Binding-site contacts:
Ligand atom O2' contacts residue ASN303 of chain 4.B at 3.7 Å.
Ligand atom O2P contacts residue GLY387 of chain 4.B at 3.4 Å (h-bond).
Ligand atom O3P contacts residue GLY366 of chain 4.B at 3.2 Å (h-bond).
Ligand atom C8 contacts residue ILE330 of chain 4.B at 3.4 Å (hydrophobic).
Ligand atom N7 contacts residue ILE330 of chain 4.B at 3.2 Å.
Ligand atom O1P contacts residue TYR411 of chain 4.B at 3.0 Å (h-bond).
Ligand atom O3P contacts residue SER327 of chain 4.B at 3.7 Å.
Ligand atom O5' contacts residue GLY365 of chain 4.B at 3.4 Å.
Ligand atom N1 contacts residue CYS331 of chain 4.B at 3.4 Å (h-bond).
Ligand atom O3' contacts residue ASP364 of chain 4.B at 2.6 Å (salt-bridge).
Ligand atom O6 contacts residue MET414 of chain 4.B at 3.6 Å.
Ligand atom N7 contacts residue MET70 of chain 4.B at 3.6 Å.
Ligand atom C5' contacts residue ASP364 of chain 4.B at 3.6 Å.
Ligand atom O5' contacts residue GLY328 of chain 4.B at 3.2 Å.
Ligand atom O3P contacts residue GLY328 of chain 4.B at 3.1 Å.
Ligand atom C3' contacts residue ASP364 of chain 4.B at 3.4 Å.
Ligand atom N7 contacts residue GLY413 of chain 4.B at 3.2 Å.
Ligand atom N7 contacts residue MET414 of chain 4.B at 3.2 Å (h-bond).
Ligand atom O1P contacts residue SER388 of chain 4.B at 3.2 Å (h-bond).
Ligand atom O3P contacts residue SER329 of chain 4.B at 3.1 Å (h-bond).
Ligand atom C5 contacts residue ILE330 of chain 4.B at 3.4 Å (hydrophobic).
Ligand atom O1P contacts residue SER329 of chain 4.B at 3.2 Å (h-bond).
Ligand atom C2' contacts residue ASP364 of chain 4.B at 3.6 Å.
Ligand atom C3' contacts residue SER68 of chain 4.B at 3.5 Å.
Ligand atom N4 contacts residue CYS331 of chain 4.B at 3.5 Å.
Ligand atom N9 contacts residue ILE330 of chain 4.B at 3.7 Å.
Ligand atom O4' contacts residue GLY328 of chain 4.B at 3.7 Å.
Ligand atom O3' contacts residue SER68 of chain 4.B at 2.5 Å (h-bond).
Ligand atom O6 contacts residue GLY442 of chain 4.B at 3.2 Å.
Ligand atom O3' contacts residue ARG322 of chain 4.B at 3.5 Å (salt-bridge).
Ligand atom C4' contacts residue ASP364 of chain 4.B at 3.2 Å.
Ligand atom O6 contacts residue GLY415 of chain 4.B at 2.7 Å (h-bond).
Ligand atom O2' contacts residue MYD1 of chain 4.H at 3.3 Å.
Ligand atom N1 contacts residue MYD1 of chain 4.H at 3.1 Å (h-bond).
Ligand atom C8 contacts residue MET70 of chain 4.B at 3.4 Å (hydrophobic).
Ligand atom C6 contacts residue GLY415 of chain 4.B at 3.6 Å.
Ligand atom O2' contacts residue ASP364 of chain 4.B at 2.5 Å (salt-bridge).
Ligand atom N1 contacts residue GLN441 of chain 4.B at 3.0 Å (h-bond).
Ligand atom O6 contacts residue GLY413 of chain 4.B at 3.4 Å.
Ligand atom O2' contacts residue ARG322 of chain 4.B at 3.5 Å (salt-bridge).

A protein and the small-molecule ligand that binds it are described below.
Small molecule (SMILES): NC(=O)c1ncn([C@@H]2O[C@H](COP(=O)(O)O)[C@@H](O)[C@H]2O)n1

Sequence of chain 4.B:
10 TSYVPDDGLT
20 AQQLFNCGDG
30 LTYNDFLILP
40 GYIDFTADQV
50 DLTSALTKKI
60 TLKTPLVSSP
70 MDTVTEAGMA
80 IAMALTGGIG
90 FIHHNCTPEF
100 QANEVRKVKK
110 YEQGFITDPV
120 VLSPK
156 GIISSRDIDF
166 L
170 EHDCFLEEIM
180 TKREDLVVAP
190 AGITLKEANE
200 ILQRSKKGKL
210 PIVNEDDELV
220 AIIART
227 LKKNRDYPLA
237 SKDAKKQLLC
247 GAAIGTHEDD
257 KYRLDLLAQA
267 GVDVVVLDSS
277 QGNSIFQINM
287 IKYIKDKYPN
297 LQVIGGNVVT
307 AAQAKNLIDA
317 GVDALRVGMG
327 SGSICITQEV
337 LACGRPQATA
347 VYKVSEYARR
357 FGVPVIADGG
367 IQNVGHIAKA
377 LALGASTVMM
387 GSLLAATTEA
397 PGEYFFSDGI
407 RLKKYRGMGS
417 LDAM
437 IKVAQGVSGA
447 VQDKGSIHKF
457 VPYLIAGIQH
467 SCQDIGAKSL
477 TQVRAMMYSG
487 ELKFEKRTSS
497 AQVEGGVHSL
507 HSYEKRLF

Sequence of chain 1.B:
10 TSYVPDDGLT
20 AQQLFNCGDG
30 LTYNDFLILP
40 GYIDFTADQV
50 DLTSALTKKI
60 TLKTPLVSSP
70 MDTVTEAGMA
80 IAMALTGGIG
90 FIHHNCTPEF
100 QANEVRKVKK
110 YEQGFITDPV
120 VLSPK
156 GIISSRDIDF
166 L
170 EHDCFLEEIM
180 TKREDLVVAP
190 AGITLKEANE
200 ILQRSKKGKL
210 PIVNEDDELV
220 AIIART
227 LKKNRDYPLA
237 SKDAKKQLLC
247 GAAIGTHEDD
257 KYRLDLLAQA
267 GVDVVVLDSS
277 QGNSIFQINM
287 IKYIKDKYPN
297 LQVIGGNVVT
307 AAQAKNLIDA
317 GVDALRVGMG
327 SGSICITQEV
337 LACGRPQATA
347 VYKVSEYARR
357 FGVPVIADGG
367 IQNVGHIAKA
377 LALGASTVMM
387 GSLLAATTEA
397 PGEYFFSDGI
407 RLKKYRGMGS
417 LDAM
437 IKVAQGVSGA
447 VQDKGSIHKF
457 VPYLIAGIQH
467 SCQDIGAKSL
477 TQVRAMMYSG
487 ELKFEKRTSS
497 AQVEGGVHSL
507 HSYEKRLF